A protein and the small-molecule ligand that binds it are described below.
Small molecule (SMILES): CC(=O)N[C@@H]1[C@@H](O)[C@H](O)[C@@H](CO)O[C@H]1O

Sequence of chain 1.A:
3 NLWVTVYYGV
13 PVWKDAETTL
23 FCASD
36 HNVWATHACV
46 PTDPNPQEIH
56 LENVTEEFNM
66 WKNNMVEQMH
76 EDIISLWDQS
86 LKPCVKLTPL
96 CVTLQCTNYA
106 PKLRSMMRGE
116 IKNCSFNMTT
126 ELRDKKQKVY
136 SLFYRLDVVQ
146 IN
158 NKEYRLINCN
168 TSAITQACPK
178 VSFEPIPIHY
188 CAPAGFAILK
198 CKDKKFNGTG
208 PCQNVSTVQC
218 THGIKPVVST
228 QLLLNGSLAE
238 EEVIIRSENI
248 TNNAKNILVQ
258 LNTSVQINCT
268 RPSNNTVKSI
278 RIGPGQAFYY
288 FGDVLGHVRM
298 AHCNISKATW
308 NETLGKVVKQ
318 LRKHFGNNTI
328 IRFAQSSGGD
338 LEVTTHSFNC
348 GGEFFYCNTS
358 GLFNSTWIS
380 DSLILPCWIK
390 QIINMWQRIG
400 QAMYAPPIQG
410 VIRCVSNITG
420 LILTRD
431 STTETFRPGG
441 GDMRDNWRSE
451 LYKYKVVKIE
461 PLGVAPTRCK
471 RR

Binding-site contacts:
Ligand atom N2 contacts residue TRP364 of chain 1.A at 3.4 Å.
Ligand atom O7 contacts residue ASN308 of chain 1.A at 3.6 Å (h-bond).
Ligand atom C7 contacts residue ASN308 of chain 1.A at 3.4 Å.
Ligand atom C8 contacts residue ASN308 of chain 1.A at 4.4 Å.
Ligand atom C3 contacts residue ASN308 of chain 1.A at 3.8 Å.
Ligand atom C2 contacts residue TRP364 of chain 1.A at 3.5 Å (hydrophobic).
Ligand atom C2 contacts residue ASN308 of chain 1.A at 2.5 Å.
Ligand atom C4 contacts residue ASN308 of chain 1.A at 4.2 Å.
Ligand atom C1 contacts residue ASN308 of chain 1.A at 1.4 Å.
Ligand atom N2 contacts residue ASN308 of chain 1.A at 2.9 Å (h-bond).
Ligand atom C3 contacts residue TRP364 of chain 1.A at 4.1 Å (hydrophobic).
Ligand atom O3 contacts residue TRP364 of chain 1.A at 3.2 Å.
Ligand atom O5 contacts residue ASN308 of chain 1.A at 2.4 Å (h-bond).
Ligand atom C8 contacts residue GLU309 of chain 1.A at 4.4 Å.
Ligand atom C5 contacts residue ASN308 of chain 1.A at 3.7 Å.